Sequence of chain 1.A:
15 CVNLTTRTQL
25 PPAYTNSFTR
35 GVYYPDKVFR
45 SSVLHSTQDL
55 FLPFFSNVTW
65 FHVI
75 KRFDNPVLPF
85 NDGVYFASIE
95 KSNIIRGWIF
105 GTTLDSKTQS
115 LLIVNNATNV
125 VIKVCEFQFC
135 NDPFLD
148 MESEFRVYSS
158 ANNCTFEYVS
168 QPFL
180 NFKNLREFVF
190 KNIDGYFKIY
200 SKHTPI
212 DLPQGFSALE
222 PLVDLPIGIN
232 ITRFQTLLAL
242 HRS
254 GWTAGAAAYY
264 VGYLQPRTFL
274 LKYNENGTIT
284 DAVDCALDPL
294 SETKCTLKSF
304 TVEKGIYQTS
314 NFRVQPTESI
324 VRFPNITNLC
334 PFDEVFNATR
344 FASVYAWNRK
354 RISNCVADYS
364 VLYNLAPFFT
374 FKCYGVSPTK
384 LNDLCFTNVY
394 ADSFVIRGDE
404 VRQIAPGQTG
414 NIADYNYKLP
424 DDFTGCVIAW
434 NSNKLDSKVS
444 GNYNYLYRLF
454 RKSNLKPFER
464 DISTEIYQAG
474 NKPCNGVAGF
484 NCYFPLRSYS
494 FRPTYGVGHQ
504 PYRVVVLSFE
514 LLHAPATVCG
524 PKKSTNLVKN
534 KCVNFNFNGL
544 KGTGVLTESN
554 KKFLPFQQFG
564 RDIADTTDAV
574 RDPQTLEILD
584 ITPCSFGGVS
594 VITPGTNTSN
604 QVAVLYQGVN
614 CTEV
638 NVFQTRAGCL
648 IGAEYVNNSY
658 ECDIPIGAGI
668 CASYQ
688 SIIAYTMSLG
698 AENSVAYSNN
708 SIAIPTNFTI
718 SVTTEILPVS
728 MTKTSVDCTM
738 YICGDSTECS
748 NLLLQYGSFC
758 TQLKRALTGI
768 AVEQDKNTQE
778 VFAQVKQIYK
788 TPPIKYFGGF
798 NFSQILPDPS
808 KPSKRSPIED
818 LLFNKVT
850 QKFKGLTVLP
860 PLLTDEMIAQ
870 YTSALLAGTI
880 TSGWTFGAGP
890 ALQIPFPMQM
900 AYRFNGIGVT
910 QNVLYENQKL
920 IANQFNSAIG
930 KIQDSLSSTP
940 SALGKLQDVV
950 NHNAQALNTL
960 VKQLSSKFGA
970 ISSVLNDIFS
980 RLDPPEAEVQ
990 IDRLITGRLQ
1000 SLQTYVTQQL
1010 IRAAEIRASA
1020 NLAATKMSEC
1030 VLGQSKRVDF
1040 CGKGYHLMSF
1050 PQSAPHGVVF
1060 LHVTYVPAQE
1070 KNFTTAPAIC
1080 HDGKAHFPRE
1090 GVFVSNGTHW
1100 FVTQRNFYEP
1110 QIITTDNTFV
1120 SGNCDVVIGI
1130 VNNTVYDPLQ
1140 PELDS

A small-molecule ligand and the protein it binds are described below.
Small molecule (SMILES): CC(=O)N[C@@H]1[C@@H](O)[C@H](O)[C@@H](CO)O[C@H]1O

Binding-site contacts:
Ligand atom C7 contacts residue ASN231 of chain 1.A at 3.8 Å.
Ligand atom O6 contacts residue ASN231 of chain 1.A at 4.0 Å.
Ligand atom O5 contacts residue ASN231 of chain 1.A at 2.4 Å (h-bond).
Ligand atom C1 contacts residue ASN231 of chain 1.A at 1.4 Å.
Ligand atom C2 contacts residue ASN231 of chain 1.A at 2.4 Å.
Ligand atom O7 contacts residue ASN231 of chain 1.A at 4.4 Å.
Ligand atom C4 contacts residue ASN231 of chain 1.A at 4.2 Å.
Ligand atom N2 contacts residue ASN231 of chain 1.A at 2.8 Å (h-bond).
Ligand atom C5 contacts residue ASN231 of chain 1.A at 3.7 Å.
Ligand atom C3 contacts residue ASN231 of chain 1.A at 3.8 Å.